Binding-site contacts:
Ligand atom C1' contacts residue PHE333 of chain 2.A at 3.1 Å (hydrophobic).
Ligand atom C4 contacts residue PRO334 of chain 2.A at 3.6 Å (hydrophobic).
Ligand atom N1 contacts residue PHE333 of chain 2.A at 3.8 Å.
Ligand atom C2' contacts residue LEU328 of chain 2.A at 3.7 Å (hydrophobic).
Ligand atom C4 contacts residue GLY98 of chain 2.A at 3.2 Å.
Ligand atom O5' contacts residue PHE333 of chain 2.A at 3.8 Å.
Ligand atom O3' contacts residue PHE333 of chain 2.A at 3.5 Å.
Ligand atom C3' contacts residue PHE333 of chain 2.A at 3.8 Å (hydrophobic).
Ligand atom C6 contacts residue PHE333 of chain 2.A at 3.7 Å (hydrophobic).
Ligand atom O4' contacts residue GLN252 of chain 2.A at 3.9 Å.
Ligand atom OP2 contacts residue PHE333 of chain 2.A at 3.3 Å.
Ligand atom N3 contacts residue PRO334 of chain 2.A at 3.5 Å.
Ligand atom N3 contacts residue LEU328 of chain 2.A at 3.9 Å.
Ligand atom O4 contacts residue PRO334 of chain 2.A at 3.7 Å.
Ligand atom O2 contacts residue LEU328 of chain 2.A at 2.2 Å.
Ligand atom C5' contacts residue PHE333 of chain 2.A at 3.2 Å (hydrophobic).
Ligand atom OP2 contacts residue GLU102 of chain 2.A at 3.5 Å (salt-bridge).
Ligand atom C5 contacts residue GLY98 of chain 2.A at 2.9 Å.
Ligand atom C4' contacts residue GLN252 of chain 2.A at 3.5 Å.
Ligand atom O5' contacts residue GLN252 of chain 2.A at 3.1 Å (h-bond).
Ligand atom C2' contacts residue PHE333 of chain 2.A at 2.9 Å (hydrophobic).
Ligand atom C4' contacts residue LEU328 of chain 2.A at 4.1 Å (hydrophobic).
Ligand atom O5' contacts residue LEU328 of chain 2.A at 3.6 Å.
Ligand atom N1 contacts residue LEU328 of chain 2.A at 3.8 Å.
Ligand atom C5' contacts residue GLN252 of chain 2.A at 3.4 Å.
Ligand atom O4' contacts residue PRO334 of chain 2.A at 4.0 Å.
Ligand atom O4 contacts residue ALA259 of chain 2.A at 3.2 Å.
Ligand atom P contacts residue PHE333 of chain 2.A at 3.8 Å.
Ligand atom O2 contacts residue PRO334 of chain 2.A at 3.8 Å.
Ligand atom OP2 contacts residue GLN252 of chain 2.A at 4.1 Å.
Ligand atom OP2 contacts residue ARG391 of chain 2.A at 3.9 Å.
Ligand atom O4 contacts residue GLY98 of chain 2.A at 2.8 Å (h-bond).
Ligand atom C7 contacts residue TYR336 of chain 2.A at 3.6 Å (hydrophobic).
Ligand atom C6 contacts residue GLY98 of chain 2.A at 4.1 Å.
Ligand atom C1' contacts residue LEU328 of chain 2.A at 3.9 Å (hydrophobic).
Ligand atom OP1 contacts residue ARG391 of chain 2.A at 3.8 Å.
Ligand atom OP1 contacts residue GLN252 of chain 2.A at 3.7 Å.
Ligand atom C2 contacts residue PRO334 of chain 2.A at 3.7 Å (hydrophobic).
Ligand atom O4' contacts residue LEU328 of chain 2.A at 3.0 Å.
Ligand atom C2 contacts residue LEU328 of chain 2.A at 3.0 Å (hydrophobic).

Sequence of chain 2.A:
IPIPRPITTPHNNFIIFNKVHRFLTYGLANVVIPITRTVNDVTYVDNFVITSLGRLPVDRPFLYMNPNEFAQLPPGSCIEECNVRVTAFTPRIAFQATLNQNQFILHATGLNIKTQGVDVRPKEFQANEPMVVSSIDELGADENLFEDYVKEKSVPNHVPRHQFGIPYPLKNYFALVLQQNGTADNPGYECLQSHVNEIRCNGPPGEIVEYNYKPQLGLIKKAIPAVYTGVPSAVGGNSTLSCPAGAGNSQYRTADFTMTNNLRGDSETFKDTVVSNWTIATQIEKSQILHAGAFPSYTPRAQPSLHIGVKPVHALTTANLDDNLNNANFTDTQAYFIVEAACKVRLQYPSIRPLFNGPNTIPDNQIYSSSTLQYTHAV

This protein binds this small molecule.
Small molecule (SMILES): Cc1cn([C@H]2C[C@H](O[P](=O)(O)OC[C@H]3O[C@@H](n4cc(C)c(=O)[nH]c4=O)C[C@@H]3O)[C@@H](CO[P](=O)(O)O[C@H]3C[C@H](n4ccc(=O)[nH]c4=O)O[C@@H]3COP(=O)=O)O2)c(=O)[nH]c1=O